Sequence of chain 1.A:
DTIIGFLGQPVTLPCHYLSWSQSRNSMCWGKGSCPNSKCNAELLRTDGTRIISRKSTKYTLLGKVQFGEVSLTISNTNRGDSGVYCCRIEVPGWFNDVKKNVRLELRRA

The small molecule below binds the protein below.
Small molecule (SMILES): CCCCCC(=O)OCC(CO[P](=O)(O)OC[C@H](N)C(=O)O)OC(=O)CCCCC

Binding-site contacts:
Ligand atom P contacts residue PHE98 of chain 1.A at 3.7 Å.
Ligand atom P contacts residue ASP100 of chain 1.A at 3.6 Å.
Ligand atom O3 contacts residue ASN99 of chain 1.A at 3.7 Å.
Ligand atom O1 contacts residue NA1 of chain 1.B at 3.8 Å.
Ligand atom OT2 contacts residue SER40 of chain 1.A at 2.6 Å (h-bond).
Ligand atom C3 contacts residue ASN39 of chain 1.A at 3.4 Å.
Ligand atom O3 contacts residue ARG91 of chain 1.A at 3.1 Å (salt-bridge).
Ligand atom O12 contacts residue SER40 of chain 1.A at 3.8 Å.
Ligand atom P contacts residue NA1 of chain 1.B at 3.4 Å.
Ligand atom N contacts residue GLU93 of chain 1.A at 3.3 Å (salt-bridge).
Ligand atom O1 contacts residue ASP100 of chain 1.A at 3.0 Å (salt-bridge).
Ligand atom C13 contacts residue PHE98 of chain 1.A at 3.9 Å (hydrophobic).
Ligand atom O4 contacts residue ASN99 of chain 1.A at 3.4 Å (h-bond).
Ligand atom C2 contacts residue ASN39 of chain 1.A at 3.3 Å.
Ligand atom O4 contacts residue NA1 of chain 1.B at 2.2 Å (h-bond).
Ligand atom O4 contacts residue TRP97 of chain 1.A at 3.7 Å.
Ligand atom OT1 contacts residue GLU93 of chain 1.A at 3.7 Å.
Ligand atom O52 contacts residue PHE98 of chain 1.A at 3.5 Å.
Ligand atom N contacts residue ASP100 of chain 1.A at 2.8 Å (salt-bridge).
Ligand atom O3 contacts residue ASP100 of chain 1.A at 3.1 Å.
Ligand atom CB contacts residue ASP100 of chain 1.A at 3.8 Å.
Ligand atom C contacts residue SER40 of chain 1.A at 3.6 Å.
Ligand atom C4 contacts residue PHE98 of chain 1.A at 3.4 Å (hydrophobic).
Ligand atom OT1 contacts residue ASP100 of chain 1.A at 3.6 Å.
Ligand atom O2 contacts residue PHE98 of chain 1.A at 3.6 Å.
Ligand atom C4 contacts residue ASN39 of chain 1.A at 3.6 Å.
Ligand atom C2 contacts residue ARG91 of chain 1.A at 3.6 Å.
Ligand atom P contacts residue ARG91 of chain 1.A at 3.8 Å.
Ligand atom O51 contacts residue ASN39 of chain 1.A at 3.0 Å (h-bond).
Ligand atom OT1 contacts residue SER40 of chain 1.A at 3.9 Å.
Ligand atom OT1 contacts residue LYS41 of chain 1.A at 2.8 Å (salt-bridge).
Ligand atom OT1 contacts residue ARG91 of chain 1.A at 3.4 Å (salt-bridge).
Ligand atom CA contacts residue ASP100 of chain 1.A at 3.7 Å.
Ligand atom O4 contacts residue GLY96 of chain 1.A at 3.5 Å (h-bond).
Ligand atom O11 contacts residue PHE98 of chain 1.A at 3.5 Å.
Ligand atom OT2 contacts residue LYS41 of chain 1.A at 3.6 Å.
Ligand atom O4 contacts residue ASP100 of chain 1.A at 3.5 Å (salt-bridge).
Ligand atom O4 contacts residue PHE98 of chain 1.A at 2.9 Å (h-bond).
Ligand atom C contacts residue LYS41 of chain 1.A at 3.6 Å.
Ligand atom O1 contacts residue ARG91 of chain 1.A at 3.5 Å (salt-bridge).